Sequence of chain 1.A:
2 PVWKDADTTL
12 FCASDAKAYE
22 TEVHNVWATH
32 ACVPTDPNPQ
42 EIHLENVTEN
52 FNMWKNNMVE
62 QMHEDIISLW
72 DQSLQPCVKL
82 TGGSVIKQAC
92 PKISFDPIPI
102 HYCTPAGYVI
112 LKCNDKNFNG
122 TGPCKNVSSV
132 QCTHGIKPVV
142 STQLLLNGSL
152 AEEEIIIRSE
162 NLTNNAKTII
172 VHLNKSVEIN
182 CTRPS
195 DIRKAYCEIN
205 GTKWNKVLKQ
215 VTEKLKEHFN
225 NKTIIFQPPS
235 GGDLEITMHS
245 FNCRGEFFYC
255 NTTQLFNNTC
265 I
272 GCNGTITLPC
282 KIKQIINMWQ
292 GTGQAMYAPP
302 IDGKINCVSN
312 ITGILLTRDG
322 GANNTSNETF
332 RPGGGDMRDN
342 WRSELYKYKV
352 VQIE

This protein binds this small molecule.
Small molecule (SMILES): CC(=O)N[C@@H]1[C@@H](O)[C@H](O)[C@@H](CO)O[C@H]1O

Binding-site contacts:
Ligand atom O5 contacts residue ASN127 of chain 1.A at 2.3 Å (h-bond).
Ligand atom O5 contacts residue ASN115 of chain 1.A at 3.4 Å.
Ligand atom C1 contacts residue ASN127 of chain 1.A at 1.4 Å.
Ligand atom C5 contacts residue ASN127 of chain 1.A at 3.6 Å.
Ligand atom C6 contacts residue ASN115 of chain 1.A at 4.1 Å.
Ligand atom C5 contacts residue ASN115 of chain 1.A at 4.5 Å.
Ligand atom N2 contacts residue ASN127 of chain 1.A at 3.4 Å (h-bond).
Ligand atom O7 contacts residue ASN127 of chain 1.A at 3.5 Å (h-bond).
Ligand atom C1 contacts residue ASN115 of chain 1.A at 4.1 Å.
Ligand atom O3 contacts residue ASN127 of chain 1.A at 3.7 Å.
Ligand atom O6 contacts residue ASN115 of chain 1.A at 3.7 Å.
Ligand atom C7 contacts residue ASN127 of chain 1.A at 3.8 Å.
Ligand atom C2 contacts residue ASN127 of chain 1.A at 2.4 Å.
Ligand atom C4 contacts residue ASN127 of chain 1.A at 4.2 Å.
Ligand atom C3 contacts residue ASN127 of chain 1.A at 3.6 Å.